Sequence of chain 1.E:
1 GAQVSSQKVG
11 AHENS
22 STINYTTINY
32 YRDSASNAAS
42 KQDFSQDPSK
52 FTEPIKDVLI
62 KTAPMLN

This small molecule binds to this protein.
Small molecule (SMILES): C[C@@H](O)[C@@H](C=O)NC(=O)[C@H](CO)NC(=O)[C@H](CO)NC(=O)[C@H](CO)NC(=O)CN

Binding-site contacts:
Ligand atom C contacts residue VAL4 of chain 1.E at 3.4 Å (hydrophobic).
Ligand atom CG2 contacts residue GLN43 of chain 1.E at 4.3 Å.
Ligand atom CA contacts residue VAL4 of chain 1.E at 3.6 Å (hydrophobic).
Ligand atom CA contacts residue ALA2 of chain 1.E at 3.5 Å (hydrophobic).
Ligand atom CB contacts residue SER5 of chain 1.E at 3.9 Å.
Ligand atom C contacts residue GLY1 of chain 1.E at 4.0 Å.
Ligand atom CB contacts residue GLN3 of chain 1.E at 3.4 Å.
Ligand atom CA contacts residue VAL4 of chain 1.E at 3.4 Å (hydrophobic).
Ligand atom C contacts residue ALA2 of chain 1.E at 4.3 Å (hydrophobic).
Ligand atom OG1 contacts residue SER5 of chain 1.E at 3.9 Å.
Ligand atom CA contacts residue GLY1 of chain 1.E at 4.1 Å.
Ligand atom CB contacts residue VAL4 of chain 1.E at 4.4 Å (hydrophobic).
Ligand atom O contacts residue VAL4 of chain 1.E at 2.9 Å (h-bond).
Ligand atom C contacts residue GLN3 of chain 1.E at 3.7 Å.
Ligand atom OG contacts residue VAL4 of chain 1.E at 4.0 Å.
Ligand atom OG contacts residue GLN3 of chain 1.E at 3.1 Å (h-bond).
Ligand atom N contacts residue VAL4 of chain 1.E at 2.7 Å (h-bond).
Ligand atom O contacts residue GLN3 of chain 1.E at 2.8 Å (h-bond).
Ligand atom OG1 contacts residue GLN3 of chain 1.E at 2.8 Å (h-bond).
Ligand atom N contacts residue GLY1 of chain 1.E at 4.2 Å.
Ligand atom CA contacts residue GLN3 of chain 1.E at 4.2 Å.
Ligand atom O contacts residue ALA2 of chain 1.E at 3.2 Å (h-bond).
Ligand atom O contacts residue SER5 of chain 1.E at 3.9 Å.
Ligand atom O contacts residue ALA2 of chain 1.E at 3.6 Å.
Ligand atom CG2 contacts residue GLN3 of chain 1.E at 4.3 Å.
Ligand atom C contacts residue VAL4 of chain 1.E at 4.0 Å (hydrophobic).
Ligand atom C contacts residue ALA2 of chain 1.E at 3.4 Å (hydrophobic).
Ligand atom O contacts residue SER6 of chain 1.E at 3.7 Å.
Ligand atom OG1 contacts residue VAL4 of chain 1.E at 3.3 Å (h-bond).
Ligand atom CB contacts residue ALA2 of chain 1.E at 3.9 Å (hydrophobic).
Ligand atom O contacts residue VAL4 of chain 1.E at 4.0 Å.
Ligand atom CB contacts residue VAL4 of chain 1.E at 3.4 Å (hydrophobic).
Ligand atom O contacts residue GLY1 of chain 1.E at 3.1 Å (h-bond).
Ligand atom N contacts residue ALA2 of chain 1.E at 2.7 Å (h-bond).
Ligand atom CB contacts residue GLN3 of chain 1.E at 3.9 Å.